Sequence of chain 1.A:
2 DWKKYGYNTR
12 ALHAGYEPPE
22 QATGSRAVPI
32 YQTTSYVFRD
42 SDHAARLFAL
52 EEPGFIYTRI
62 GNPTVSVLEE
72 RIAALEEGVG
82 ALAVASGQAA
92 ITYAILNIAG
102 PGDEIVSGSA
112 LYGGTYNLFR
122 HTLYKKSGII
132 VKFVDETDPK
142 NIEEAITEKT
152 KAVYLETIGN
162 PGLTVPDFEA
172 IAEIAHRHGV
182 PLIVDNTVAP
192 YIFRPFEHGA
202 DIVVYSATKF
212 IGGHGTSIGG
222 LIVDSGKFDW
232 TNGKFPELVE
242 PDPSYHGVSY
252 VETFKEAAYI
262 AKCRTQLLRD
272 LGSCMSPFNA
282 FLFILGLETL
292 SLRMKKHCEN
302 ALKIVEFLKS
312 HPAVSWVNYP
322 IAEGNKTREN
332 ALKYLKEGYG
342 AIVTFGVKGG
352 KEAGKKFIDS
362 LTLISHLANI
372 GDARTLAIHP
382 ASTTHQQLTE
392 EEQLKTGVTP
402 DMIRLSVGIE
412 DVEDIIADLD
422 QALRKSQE

Sequence of chain 1.B:
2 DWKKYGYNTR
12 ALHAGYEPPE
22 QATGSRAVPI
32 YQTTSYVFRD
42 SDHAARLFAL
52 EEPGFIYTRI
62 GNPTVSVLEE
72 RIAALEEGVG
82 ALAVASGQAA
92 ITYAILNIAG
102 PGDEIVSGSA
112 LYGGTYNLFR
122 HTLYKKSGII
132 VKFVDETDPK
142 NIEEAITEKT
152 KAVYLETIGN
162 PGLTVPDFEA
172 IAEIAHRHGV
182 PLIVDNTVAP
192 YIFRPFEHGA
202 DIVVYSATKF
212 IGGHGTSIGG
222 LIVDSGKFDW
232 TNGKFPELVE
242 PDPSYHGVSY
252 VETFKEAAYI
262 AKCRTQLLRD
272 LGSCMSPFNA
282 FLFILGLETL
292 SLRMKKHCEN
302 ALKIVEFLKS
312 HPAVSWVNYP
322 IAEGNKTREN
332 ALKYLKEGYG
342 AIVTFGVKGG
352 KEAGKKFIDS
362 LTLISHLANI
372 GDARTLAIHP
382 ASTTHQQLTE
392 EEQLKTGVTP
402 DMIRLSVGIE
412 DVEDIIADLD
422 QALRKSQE

Binding-site contacts:
Ligand atom O22 contacts residue ILE371 of chain 1.A at 3.5 Å (h-bond).
Ligand atom O18 contacts residue GLY88 of chain 1.A at 2.9 Å (h-bond).
Ligand atom O22 contacts residue ARG405 of chain 1.A at 3.2 Å (salt-bridge).
Ligand atom C10 contacts residue ASP186 of chain 1.A at 3.5 Å.
Ligand atom O08 contacts residue ASN161 of chain 1.A at 2.9 Å (h-bond).
Ligand atom C05 contacts residue TYR113 of chain 1.A at 3.5 Å (hydrophobic).
Ligand atom O16 contacts residue GLY88 of chain 1.A at 3.2 Å.
Ligand atom O22 contacts residue LYS210 of chain 1.A at 3.6 Å.
Ligand atom C01 contacts residue TYR58 of chain 1.B at 3.4 Å (hydrophobic).
Ligand atom O18 contacts residue SER207 of chain 1.A at 2.6 Å (h-bond).
Ligand atom O16 contacts residue GLN89 of chain 1.A at 3.6 Å (h-bond).
Ligand atom P17 contacts residue SER207 of chain 1.A at 3.3 Å.
Ligand atom N04 contacts residue LYS210 of chain 1.A at 3.3 Å (salt-bridge).
Ligand atom C03 contacts residue TYR113 of chain 1.A at 3.4 Å (hydrophobic).
Ligand atom O16 contacts residue SER207 of chain 1.A at 3.0 Å (h-bond).
Ligand atom O18 contacts residue THR209 of chain 1.A at 2.7 Å (h-bond).
Ligand atom N04 contacts residue TYR113 of chain 1.A at 3.5 Å.
Ligand atom O23 contacts residue ASN161 of chain 1.A at 3.3 Å (h-bond).
Ligand atom O19 contacts residue TYR58 of chain 1.B at 2.6 Å (h-bond).
Ligand atom C02 contacts residue LYS210 of chain 1.A at 3.1 Å.
Ligand atom O08 contacts residue ILE371 of chain 1.A at 3.6 Å.
Ligand atom C14 contacts residue TYR113 of chain 1.A at 3.5 Å (hydrophobic).
Ligand atom O23 contacts residue ARG405 of chain 1.A at 2.7 Å (salt-bridge).
Ligand atom C02 contacts residue TYR113 of chain 1.A at 3.3 Å (hydrophobic).
Ligand atom O20 contacts residue SER87 of chain 1.A at 3.4 Å.
Ligand atom O20 contacts residue GLY88 of chain 1.A at 3.1 Å (h-bond).
Ligand atom C15 contacts residue GLN89 of chain 1.A at 3.5 Å.
Ligand atom C03 contacts residue LYS210 of chain 1.A at 3.1 Å.
Ligand atom C06 contacts residue TYR113 of chain 1.A at 3.4 Å (hydrophobic).
Ligand atom C09 contacts residue ASP186 of chain 1.A at 3.5 Å.
Ligand atom O22 contacts residue ASN370 of chain 1.A at 3.2 Å.
Ligand atom N11 contacts residue ASP186 of chain 1.A at 2.8 Å (salt-bridge).
Ligand atom O23 contacts residue TYR113 of chain 1.A at 3.5 Å.
Ligand atom O20 contacts residue GLN89 of chain 1.A at 2.9 Å (h-bond).
Ligand atom C05 contacts residue LYS210 of chain 1.A at 3.4 Å.
Ligand atom C12 contacts residue ASP186 of chain 1.A at 3.6 Å.
Ligand atom C01 contacts residue LYS210 of chain 1.A at 3.1 Å.
Ligand atom O19 contacts residue ARG60 of chain 1.B at 2.9 Å (salt-bridge).
Ligand atom P17 contacts residue GLY88 of chain 1.A at 3.4 Å.
Ligand atom O20 contacts residue ARG60 of chain 1.B at 3.0 Å (salt-bridge).

The small molecule below binds the protein below.
Small molecule (SMILES): C=C/C(=N\Cc1c(COP(=O)(O)O)cnc(C)c1O)C(=O)O